Sequence of chain 1.P:
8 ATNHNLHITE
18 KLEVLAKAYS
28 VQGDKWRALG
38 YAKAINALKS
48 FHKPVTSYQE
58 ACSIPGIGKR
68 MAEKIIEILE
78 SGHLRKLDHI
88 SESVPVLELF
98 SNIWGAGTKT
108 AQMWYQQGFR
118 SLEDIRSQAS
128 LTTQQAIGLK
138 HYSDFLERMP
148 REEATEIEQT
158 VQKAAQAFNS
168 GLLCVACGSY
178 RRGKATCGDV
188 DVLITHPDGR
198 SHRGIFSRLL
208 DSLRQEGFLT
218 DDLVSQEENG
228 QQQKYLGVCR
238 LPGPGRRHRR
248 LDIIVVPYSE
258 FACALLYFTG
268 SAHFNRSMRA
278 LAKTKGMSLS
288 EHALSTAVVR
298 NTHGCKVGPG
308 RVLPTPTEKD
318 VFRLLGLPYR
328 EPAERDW

Binding-site contacts:
Ligand atom C4 contacts residue TRP33 of chain 1.P at 3.3 Å (hydrophobic).
Ligand atom O6 contacts residue TRP33 of chain 1.P at 3.5 Å.
Ligand atom O3' contacts residue ILE64 of chain 1.P at 3.7 Å.
Ligand atom C5' contacts residue GLY65 of chain 1.P at 3.7 Å.
Ligand atom P contacts residue LYS71 of chain 1.P at 3.8 Å.
Ligand atom P contacts residue NA1 of chain 1.V at 3.6 Å.
Ligand atom OP1 contacts residue ARG67 of chain 1.P at 3.6 Å.
Ligand atom C4' contacts residue MET68 of chain 1.P at 3.8 Å (hydrophobic).
Ligand atom OP2 contacts residue ARG67 of chain 1.P at 3.3 Å (salt-bridge).
Ligand atom C5' contacts residue GLY63 of chain 1.P at 3.2 Å.
Ligand atom OP1 contacts residue PRO62 of chain 1.P at 3.5 Å.
Ligand atom OP1 contacts residue LYS83 of chain 1.P at 3.6 Å.
Ligand atom C2 contacts residue TRP33 of chain 1.P at 3.3 Å (hydrophobic).
Ligand atom C6 contacts residue TRP33 of chain 1.P at 3.6 Å (hydrophobic).
Ligand atom N3 contacts residue TRP33 of chain 1.P at 3.2 Å (h-bond).
Ligand atom P contacts residue TYR38 of chain 1.P at 3.6 Å.
Ligand atom O4' contacts residue TYR38 of chain 1.P at 3.8 Å.
Ligand atom O4' contacts residue ARG34 of chain 1.P at 3.5 Å.
Ligand atom O5' contacts residue TYR38 of chain 1.P at 3.3 Å.
Ligand atom OP1 contacts residue ILE64 of chain 1.P at 3.8 Å.
Ligand atom OP2 contacts residue NA1 of chain 1.V at 3.7 Å.
Ligand atom C5 contacts residue TRP33 of chain 1.P at 3.6 Å (hydrophobic).
Ligand atom OP1 contacts residue GLY65 of chain 1.P at 2.9 Å (h-bond).
Ligand atom P contacts residue ARG67 of chain 1.P at 3.7 Å.
Ligand atom C4' contacts residue GLY63 of chain 1.P at 3.2 Å.
Ligand atom OP3 contacts residue LYS71 of chain 1.P at 2.7 Å (salt-bridge).
Ligand atom OP1 contacts residue LYS71 of chain 1.P at 3.7 Å.
Ligand atom OP3 contacts residue ARG67 of chain 1.P at 2.8 Å (salt-bridge).
Ligand atom OP1 contacts residue GLY63 of chain 1.P at 2.9 Å (h-bond).
Ligand atom OP1 contacts residue TYR26 of chain 1.P at 2.8 Å (h-bond).
Ligand atom N3 contacts residue GLY37 of chain 1.P at 3.4 Å.
Ligand atom O3' contacts residue GLY63 of chain 1.P at 3.4 Å.
Ligand atom OP1 contacts residue NA1 of chain 1.V at 2.8 Å (h-bond).
Ligand atom C8 contacts residue ARG34 of chain 1.P at 3.7 Å.
Ligand atom OP2 contacts residue ARG34 of chain 1.P at 3.1 Å (salt-bridge).
Ligand atom OP2 contacts residue ARG67 of chain 1.P at 3.0 Å.
Ligand atom OP1 contacts residue MET68 of chain 1.P at 2.8 Å (h-bond).
Ligand atom OP1 contacts residue TYR38 of chain 1.P at 2.6 Å (h-bond).
Ligand atom N1 contacts residue TRP33 of chain 1.P at 3.5 Å (h-bond).
Ligand atom O3' contacts residue MET68 of chain 1.P at 3.4 Å.

The protein below binds the small molecule below.
Small molecule (SMILES): Nc1ccn([C@H]2C[C@H](O[P](=O)(O)OC[C@H]3O[C@@H](n4cnc5c(=O)nc(N)[nH]c54)C[C@@H]3O)[C@@H](CO[P](=O)(O)O[C@H]3C[C@H](n4ccc(N)nc4=O)O[C@@H]3CO[P](=O)(O)O[C@H]3C[C@H](n4cnc5c(=O)nc(N)[nH]c54)O[C@@H]3COP(=O)(O)O)O2)c(=O)n1